This small molecule binds to this protein.
Small molecule (SMILES): OC[C@H]1O[C@H](OC[C@H]2O[C@H](O)[C@@H](O)[C@@H](O[C@H]3O[C@H](CO)[C@@H](O)[C@H](O)[C@@H]3O)[C@@H]2O)[C@@H](O)[C@@H](O)[C@@H]1O

Binding-site contacts:
Ligand atom C5 contacts residue ASN30 of chain 2.A at 3.7 Å.
Ligand atom O2 contacts residue LYS38 of chain 4.A at 2.9 Å (salt-bridge).
Ligand atom O6 contacts residue PRO39 of chain 2.A at 3.4 Å (h-bond).
Ligand atom C2 contacts residue GLN26 of chain 2.A at 3.6 Å.
Ligand atom C1 contacts residue ASP37 of chain 4.A at 4.0 Å.
Ligand atom C2 contacts residue ASN30 of chain 2.A at 3.7 Å.
Ligand atom C3 contacts residue GLN26 of chain 2.A at 3.7 Å.
Ligand atom O5 contacts residue PRO39 of chain 2.A at 3.4 Å.
Ligand atom C4 contacts residue ASN30 of chain 2.A at 3.9 Å.
Ligand atom O4 contacts residue ASN44 of chain 2.A at 3.1 Å (h-bond).
Ligand atom C1 contacts residue TYR34 of chain 2.A at 3.7 Å (hydrophobic).
Ligand atom O2 contacts residue ASP37 of chain 4.A at 2.7 Å (salt-bridge).
Ligand atom C1 contacts residue ASN30 of chain 2.A at 3.5 Å.
Ligand atom O2 contacts residue GLN26 of chain 2.A at 3.3 Å (h-bond).
Ligand atom C6 contacts residue TRP41 of chain 2.A at 3.8 Å (hydrophobic).
Ligand atom O3 contacts residue LYS38 of chain 4.A at 2.9 Å (salt-bridge).
Ligand atom C5 contacts residue ASP28 of chain 2.A at 3.9 Å.
Ligand atom C2 contacts residue TYR34 of chain 2.A at 3.6 Å (hydrophobic).
Ligand atom O3 contacts residue GLN26 of chain 2.A at 3.2 Å (h-bond).
Ligand atom O3 contacts residue TYR34 of chain 2.A at 3.4 Å (h-bond).
Ligand atom O4 contacts residue TYR34 of chain 2.A at 2.8 Å (h-bond).
Ligand atom C6 contacts residue ILE40 of chain 2.A at 3.9 Å (hydrophobic).
Ligand atom O5 contacts residue ASN30 of chain 2.A at 2.9 Å (h-bond).
Ligand atom O6 contacts residue ALA42 of chain 2.A at 4.0 Å.
Ligand atom C5 contacts residue ALA42 of chain 2.A at 4.0 Å (hydrophobic).
Ligand atom C2 contacts residue LYS38 of chain 4.A at 3.8 Å.
Ligand atom C3 contacts residue LYS38 of chain 4.A at 3.9 Å.
Ligand atom O2 contacts residue ASP28 of chain 2.A at 2.8 Å (salt-bridge).
Ligand atom C4 contacts residue ASN44 of chain 2.A at 3.7 Å.
Ligand atom O2 contacts residue ASN30 of chain 2.A at 2.9 Å (h-bond).
Ligand atom C6 contacts residue ALA42 of chain 2.A at 4.0 Å (hydrophobic).
Ligand atom C2 contacts residue ASP28 of chain 2.A at 3.6 Å.
Ligand atom C6 contacts residue PRO39 of chain 2.A at 3.9 Å (hydrophobic).
Ligand atom C5 contacts residue ASN44 of chain 2.A at 4.0 Å.
Ligand atom O6 contacts residue ILE40 of chain 2.A at 4.0 Å.
Ligand atom O4 contacts residue PRO39 of chain 2.A at 3.7 Å.
Ligand atom C2 contacts residue ASP37 of chain 4.A at 3.5 Å.
Ligand atom C6 contacts residue ASN30 of chain 2.A at 3.8 Å.
Ligand atom C3 contacts residue ASN44 of chain 2.A at 3.4 Å.
Ligand atom C4 contacts residue TYR34 of chain 2.A at 3.5 Å (hydrophobic).

Sequence of chain 2.A:
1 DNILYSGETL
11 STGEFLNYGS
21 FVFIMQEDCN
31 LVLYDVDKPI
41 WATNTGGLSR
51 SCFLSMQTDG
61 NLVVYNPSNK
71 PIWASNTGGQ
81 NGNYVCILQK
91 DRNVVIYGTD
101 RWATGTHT

Sequence of chain 4.A:
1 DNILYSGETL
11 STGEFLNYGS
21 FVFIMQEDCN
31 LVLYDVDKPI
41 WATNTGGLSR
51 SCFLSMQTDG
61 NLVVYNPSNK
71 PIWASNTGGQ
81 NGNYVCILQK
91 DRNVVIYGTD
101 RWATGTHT